Sequence of chain 1.B:
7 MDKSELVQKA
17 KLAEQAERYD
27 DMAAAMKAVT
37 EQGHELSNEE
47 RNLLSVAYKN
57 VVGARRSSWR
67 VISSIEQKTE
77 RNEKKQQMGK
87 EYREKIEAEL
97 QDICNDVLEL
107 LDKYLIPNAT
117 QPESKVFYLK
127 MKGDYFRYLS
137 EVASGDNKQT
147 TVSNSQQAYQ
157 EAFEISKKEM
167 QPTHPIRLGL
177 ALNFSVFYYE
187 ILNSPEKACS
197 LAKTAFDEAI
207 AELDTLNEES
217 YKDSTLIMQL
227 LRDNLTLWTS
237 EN

The protein below binds the small molecule below.
Small molecule (SMILES): CC(C)C[C@H](NC(=O)[C@H](CC(=O)O)NC(=O)[C@H](C)NC(=O)[C@@H]1CCCN1C(=O)[C@H](CS)NC(=O)[C@H](COP(=O)(O)O)NC(=O)[C@H](CO)NC(=O)[C@H](CO)NC(=O)[C@@H](NC(=O)[C@@H](N)C(C)C)[C@@H](C)O)C(=O)N[C@H](C(=O)N[C@@H](CCC(N)=O)C(=O)O)[C@@H](C)O

Binding-site contacts:
Ligand atom O3P contacts residue LYS55 of chain 1.B at 2.5 Å (salt-bridge).
Ligand atom C contacts residue GLU119 of chain 1.B at 3.3 Å.
Ligand atom O1P contacts residue ARG133 of chain 1.B at 2.8 Å (salt-bridge).
Ligand atom CB contacts residue GLU186 of chain 1.B at 3.5 Å.
Ligand atom CA contacts residue GLU119 of chain 1.B at 3.4 Å.
Ligand atom P contacts residue LYS55 of chain 1.B at 3.6 Å.
Ligand atom CB contacts residue VAL52 of chain 1.B at 3.6 Å (hydrophobic).
Ligand atom SG contacts residue GLY175 of chain 1.B at 3.6 Å.
Ligand atom CG2 contacts residue GLU215 of chain 1.B at 3.5 Å.
Ligand atom N contacts residue ASP219 of chain 1.B at 2.9 Å (salt-bridge).
Ligand atom C contacts residue SER51 of chain 1.B at 3.5 Å.
Ligand atom NE2 contacts residue ASN44 of chain 1.B at 2.8 Å (h-bond).
Ligand atom O contacts residue ASN230 of chain 1.B at 2.8 Å (h-bond).
Ligand atom NE2 contacts residue ASN48 of chain 1.B at 3.2 Å (h-bond).
Ligand atom OG1 contacts residue GLU215 of chain 1.B at 3.2 Å (salt-bridge).
Ligand atom OE1 contacts residue ARG47 of chain 1.B at 2.8 Å (salt-bridge).
Ligand atom O2P contacts residue ARG62 of chain 1.B at 3.0 Å (salt-bridge).
Ligand atom O contacts residue SER51 of chain 1.B at 2.5 Å (h-bond).
Ligand atom CB contacts residue ASN179 of chain 1.B at 3.3 Å.
Ligand atom OG contacts residue GLU186 of chain 1.B at 2.4 Å (salt-bridge).
Ligand atom CB contacts residue ASN179 of chain 1.B at 3.3 Å.
Ligand atom OE1 contacts residue ASN44 of chain 1.B at 3.4 Å (h-bond).
Ligand atom O1P contacts residue LYS55 of chain 1.B at 3.5 Å (salt-bridge).
Ligand atom O2P contacts residue ARG133 of chain 1.B at 2.9 Å (salt-bridge).
Ligand atom OG contacts residue TRP234 of chain 1.B at 3.0 Å (h-bond).
Ligand atom OG1 contacts residue ASP219 of chain 1.B at 3.0 Å (salt-bridge).
Ligand atom N contacts residue LEU178 of chain 1.B at 3.5 Å.
Ligand atom O contacts residue ASN48 of chain 1.B at 3.0 Å (h-bond).
Ligand atom CA contacts residue ASP219 of chain 1.B at 3.5 Å.
Ligand atom CA contacts residue ASN48 of chain 1.B at 3.4 Å.
Ligand atom C contacts residue LEU178 of chain 1.B at 3.6 Å (hydrophobic).
Ligand atom O contacts residue GLU119 of chain 1.B at 2.6 Å (salt-bridge).
Ligand atom CA contacts residue ASN179 of chain 1.B at 3.5 Å.
Ligand atom O contacts residue VAL182 of chain 1.B at 3.3 Å.
Ligand atom CA contacts residue ASN230 of chain 1.B at 3.6 Å.
Ligand atom N contacts residue ASN179 of chain 1.B at 2.8 Å (h-bond).
Ligand atom O1P contacts residue TYR134 of chain 1.B at 2.6 Å (h-bond).
Ligand atom N contacts residue ASN48 of chain 1.B at 3.0 Å (h-bond).
Ligand atom O3P contacts residue ARG62 of chain 1.B at 2.8 Å (salt-bridge).
Ligand atom N contacts residue ASN230 of chain 1.B at 2.8 Å (h-bond).